Binding-site contacts:
Ligand atom C6 contacts residue THR91 of chain 1.B at 3.9 Å.
Ligand atom C6 contacts residue TYR217 of chain 1.B at 3.1 Å (hydrophobic).
Ligand atom C15 contacts residue MET190 of chain 1.B at 3.9 Å (hydrophobic).
Ligand atom C7 contacts residue THR91 of chain 1.B at 3.7 Å.
Ligand atom CL contacts residue MET190 of chain 1.B at 3.1 Å.
Ligand atom C5 contacts residue PRO89 of chain 1.B at 3.3 Å (hydrophobic).
Ligand atom C7 contacts residue PRO89 of chain 1.B at 3.5 Å (hydrophobic).
Ligand atom N3 contacts residue SER142 of chain 1.B at 3.9 Å.
Ligand atom N contacts residue TYR217 of chain 1.B at 3.6 Å.
Ligand atom C9 contacts residue PRO89 of chain 1.B at 3.9 Å (hydrophobic).
Ligand atom C9 contacts residue THR91 of chain 1.B at 3.7 Å.
Ligand atom C11 contacts residue SER194 of chain 1.B at 3.9 Å.
Ligand atom C10 contacts residue TYR217 of chain 1.B at 3.5 Å (hydrophobic).
Ligand atom CL contacts residue SER174 of chain 1.B at 4.0 Å.
Ligand atom O2 contacts residue LEU90 of chain 1.B at 3.7 Å.
Ligand atom O2 contacts residue ARG96 of chain 1.B at 2.9 Å (salt-bridge).
Ligand atom C6 contacts residue GLU191 of chain 1.B at 3.4 Å.
Ligand atom O2 contacts residue THR91 of chain 1.B at 2.8 Å (h-bond).
Ligand atom C4 contacts residue TYR62 of chain 1.B at 3.5 Å (hydrophobic).
Ligand atom N contacts residue THR91 of chain 1.B at 3.1 Å (h-bond).
Ligand atom C6 contacts residue PRO89 of chain 1.B at 3.0 Å (hydrophobic).
Ligand atom C8 contacts residue TYR62 of chain 1.B at 3.3 Å (hydrophobic).
Ligand atom N2 contacts residue GLU191 of chain 1.B at 3.7 Å.
Ligand atom C5 contacts residue TYR217 of chain 1.B at 4.0 Å (hydrophobic).
Ligand atom C14 contacts residue SER194 of chain 1.B at 3.5 Å.
Ligand atom N2 contacts residue THR143 of chain 1.B at 3.0 Å (h-bond).
Ligand atom O2 contacts residue PRO89 of chain 1.B at 3.7 Å.
Ligand atom C5 contacts residue TYR62 of chain 1.B at 3.8 Å (hydrophobic).
Ligand atom C8 contacts residue PRO89 of chain 1.B at 3.6 Å (hydrophobic).
Ligand atom C13 contacts residue SER194 of chain 1.B at 3.1 Å.
Ligand atom C9 contacts residue ARG96 of chain 1.B at 3.9 Å.
Ligand atom N2 contacts residue MET190 of chain 1.B at 3.7 Å.
Ligand atom C12 contacts residue SER194 of chain 1.B at 3.5 Å.
Ligand atom O1 contacts residue ARG96 of chain 1.B at 3.4 Å (salt-bridge).
Ligand atom O1 contacts residue TYR62 of chain 1.B at 3.9 Å.
Ligand atom N contacts residue PRO89 of chain 1.B at 2.4 Å (h-bond).
Ligand atom C12 contacts residue GLU14 of chain 1.B at 4.0 Å.
Ligand atom N1 contacts residue MET190 of chain 1.B at 3.3 Å.
Ligand atom N1 contacts residue GLU191 of chain 1.B at 3.2 Å (salt-bridge).
Ligand atom N3 contacts residue THR143 of chain 1.B at 3.7 Å.

This protein binds this small molecule.
Small molecule (SMILES): O=C(O)[C@@H]1C[C@H]2C[C@@H](Oc3cccc(Cl)c3-c3nnn[nH]3)CC[C@H]2CN1

Sequence of chain 1.B:
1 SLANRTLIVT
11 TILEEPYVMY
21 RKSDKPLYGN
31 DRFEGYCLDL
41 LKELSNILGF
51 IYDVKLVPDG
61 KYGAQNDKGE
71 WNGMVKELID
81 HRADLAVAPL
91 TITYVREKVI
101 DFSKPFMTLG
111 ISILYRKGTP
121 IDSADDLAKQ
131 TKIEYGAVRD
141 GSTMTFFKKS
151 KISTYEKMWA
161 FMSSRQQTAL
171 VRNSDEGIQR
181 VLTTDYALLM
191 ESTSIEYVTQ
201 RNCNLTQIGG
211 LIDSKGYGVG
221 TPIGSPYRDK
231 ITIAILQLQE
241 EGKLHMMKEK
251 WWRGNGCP